Binding-site contacts:
Ligand atom O1P contacts residue LYS117 of chain 1.A at 3.8 Å.
Ligand atom O5 contacts residue SER116 of chain 1.A at 3.3 Å (h-bond).
Ligand atom C2 contacts residue HIS20 of chain 1.A at 3.8 Å.
Ligand atom O6 contacts residue SER116 of chain 1.A at 3.4 Å.
Ligand atom C3 contacts residue VAL47 of chain 1.A at 3.4 Å (hydrophobic).
Ligand atom O3 contacts residue LEU44 of chain 1.A at 3.9 Å.
Ligand atom P contacts residue ARG49 of chain 1.A at 3.7 Å.
Ligand atom C6 contacts residue SER116 of chain 1.A at 3.7 Å.
Ligand atom O2 contacts residue GLY46 of chain 1.A at 2.8 Å (h-bond).
Ligand atom C2 contacts residue MGF1 of chain 1.C at 3.5 Å.
Ligand atom O3P contacts residue ARG49 of chain 1.A at 3.1 Å (salt-bridge).
Ligand atom O5 contacts residue ASP10 of chain 1.A at 3.8 Å.
Ligand atom C3 contacts residue GLY46 of chain 1.A at 3.9 Å.
Ligand atom C2 contacts residue ASP10 of chain 1.A at 3.4 Å.
Ligand atom O3P contacts residue LYS117 of chain 1.A at 2.9 Å (salt-bridge).
Ligand atom C1 contacts residue MGF1 of chain 1.C at 3.3 Å.
Ligand atom O2 contacts residue MGF1 of chain 1.C at 2.6 Å.
Ligand atom C1 contacts residue SER116 of chain 1.A at 3.8 Å.
Ligand atom C1 contacts residue ASP10 of chain 1.A at 2.7 Å.
Ligand atom O1P contacts residue HIS20 of chain 1.A at 3.6 Å.
Ligand atom O3 contacts residue HIS20 of chain 1.A at 3.7 Å.
Ligand atom O6 contacts residue HIS20 of chain 1.A at 3.6 Å.
Ligand atom O5 contacts residue MGF1 of chain 1.C at 3.8 Å.
Ligand atom P contacts residue SER116 of chain 1.A at 3.8 Å.
Ligand atom C6 contacts residue ARG49 of chain 1.A at 3.9 Å.
Ligand atom O1P contacts residue ASN118 of chain 1.A at 2.8 Å (h-bond).
Ligand atom O3P contacts residue SER116 of chain 1.A at 3.6 Å.
Ligand atom O1 contacts residue ASP10 of chain 1.A at 2.9 Å (salt-bridge).
Ligand atom P contacts residue LYS117 of chain 1.A at 3.8 Å.
Ligand atom O1P contacts residue SER116 of chain 1.A at 2.9 Å (h-bond).
Ligand atom O4 contacts residue VAL47 of chain 1.A at 2.5 Å (h-bond).
Ligand atom C4 contacts residue VAL47 of chain 1.A at 3.2 Å (hydrophobic).
Ligand atom O2P contacts residue LYS76 of chain 1.A at 3.8 Å.
Ligand atom C5 contacts residue VAL47 of chain 1.A at 3.2 Å (hydrophobic).
Ligand atom O2 contacts residue MG1 of chain 1.D at 3.8 Å.
Ligand atom O1 contacts residue MGF1 of chain 1.C at 2.0 Å.
Ligand atom O4 contacts residue SER52 of chain 1.A at 3.7 Å.
Ligand atom O5 contacts residue ALA115 of chain 1.A at 3.6 Å.
Ligand atom O2P contacts residue ARG49 of chain 1.A at 2.8 Å (salt-bridge).
Ligand atom C6 contacts residue ALA115 of chain 1.A at 3.6 Å (hydrophobic).

Sequence of chain 1.A:
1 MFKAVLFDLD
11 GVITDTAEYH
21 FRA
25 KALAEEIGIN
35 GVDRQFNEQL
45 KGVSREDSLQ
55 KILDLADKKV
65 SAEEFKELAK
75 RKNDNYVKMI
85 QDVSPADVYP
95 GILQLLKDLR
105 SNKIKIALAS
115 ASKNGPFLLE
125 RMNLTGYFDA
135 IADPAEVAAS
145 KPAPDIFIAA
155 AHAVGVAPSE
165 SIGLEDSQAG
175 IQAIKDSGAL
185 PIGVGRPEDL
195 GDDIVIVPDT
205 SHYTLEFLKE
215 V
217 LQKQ

A protein and the small-molecule ligand that binds it are described below.
Small molecule (SMILES): O=P(O)(O)OC[C@H]1O[C@H](O)[C@H](O)[C@@H](O)[C@@H]1O